Binding-site contacts:
Ligand atom O7 contacts residue ASN244 of chain 1.B at 4.2 Å.
Ligand atom O4 contacts residue ARG246 of chain 1.B at 2.7 Å (salt-bridge).
Ligand atom C8 contacts residue VAL138 of chain 1.B at 3.9 Å (hydrophobic).
Ligand atom O6 contacts residue LYS136 of chain 1.B at 3.4 Å (salt-bridge).
Ligand atom O6 contacts residue ASP95 of chain 1.B at 4.4 Å.
Ligand atom C5 contacts residue ASN310 of chain 1.B at 3.3 Å.
Ligand atom C3 contacts residue ARG246 of chain 1.B at 4.1 Å.
Ligand atom C8 contacts residue SER311 of chain 1.B at 4.3 Å.
Ligand atom C7 contacts residue ASN146 of chain 1.B at 3.7 Å.
Ligand atom C6 contacts residue ASN310 of chain 1.B at 4.2 Å.
Ligand atom C5 contacts residue ASN146 of chain 1.B at 3.6 Å.
Ligand atom O3 contacts residue CYS309 of chain 1.B at 2.9 Å (h-bond).
Ligand atom C8 contacts residue LEU145 of chain 1.B at 3.9 Å (hydrophobic).
Ligand atom O7 contacts residue ASN146 of chain 1.B at 4.1 Å.
Ligand atom O5 contacts residue ASN146 of chain 1.B at 2.3 Å (h-bond).
Ligand atom C7 contacts residue ASN244 of chain 1.B at 4.3 Å.
Ligand atom O5 contacts residue ASN310 of chain 1.B at 4.0 Å.
Ligand atom C1 contacts residue ASN310 of chain 1.B at 4.0 Å.
Ligand atom C1 contacts residue SER311 of chain 1.B at 4.3 Å.
Ligand atom O3 contacts residue ARG246 of chain 1.B at 3.3 Å (salt-bridge).
Ligand atom C4 contacts residue ARG246 of chain 1.B at 3.7 Å.
Ligand atom O3 contacts residue ASP95 of chain 1.B at 4.2 Å.
Ligand atom O5 contacts residue LYS136 of chain 1.B at 4.0 Å.
Ligand atom C2 contacts residue SER311 of chain 1.B at 4.3 Å.
Ligand atom N2 contacts residue ASN146 of chain 1.B at 3.0 Å (h-bond).
Ligand atom C3 contacts residue ASN146 of chain 1.B at 3.8 Å.
Ligand atom C1 contacts residue ASN146 of chain 1.B at 1.4 Å.
Ligand atom C3 contacts residue SER311 of chain 1.B at 4.3 Å.
Ligand atom C3 contacts residue CYS309 of chain 1.B at 4.0 Å (hydrophobic).
Ligand atom C2 contacts residue ASN146 of chain 1.B at 2.5 Å.
Ligand atom C8 contacts residue PHE243 of chain 1.B at 4.4 Å (hydrophobic).
Ligand atom O4 contacts residue ASN310 of chain 1.B at 3.7 Å.
Ligand atom C4 contacts residue ASN310 of chain 1.B at 3.8 Å.
Ligand atom O7 contacts residue PRO96 of chain 1.B at 3.5 Å.
Ligand atom C4 contacts residue ASN146 of chain 1.B at 4.2 Å.
Ligand atom O4 contacts residue CYS309 of chain 1.B at 4.4 Å.
Ligand atom N2 contacts residue SER311 of chain 1.B at 3.6 Å (h-bond).
Ligand atom C3 contacts residue ASN310 of chain 1.B at 3.8 Å.
Ligand atom C8 contacts residue ASN244 of chain 1.B at 3.7 Å.
Ligand atom C4 contacts residue ASP95 of chain 1.B at 4.1 Å.

The small molecule below binds the protein below.
Small molecule (SMILES): CC(=O)N[C@@H]1[C@@H](O)[C@H](O)[C@@H](CO)O[C@H]1O

Sequence of chain 1.B:
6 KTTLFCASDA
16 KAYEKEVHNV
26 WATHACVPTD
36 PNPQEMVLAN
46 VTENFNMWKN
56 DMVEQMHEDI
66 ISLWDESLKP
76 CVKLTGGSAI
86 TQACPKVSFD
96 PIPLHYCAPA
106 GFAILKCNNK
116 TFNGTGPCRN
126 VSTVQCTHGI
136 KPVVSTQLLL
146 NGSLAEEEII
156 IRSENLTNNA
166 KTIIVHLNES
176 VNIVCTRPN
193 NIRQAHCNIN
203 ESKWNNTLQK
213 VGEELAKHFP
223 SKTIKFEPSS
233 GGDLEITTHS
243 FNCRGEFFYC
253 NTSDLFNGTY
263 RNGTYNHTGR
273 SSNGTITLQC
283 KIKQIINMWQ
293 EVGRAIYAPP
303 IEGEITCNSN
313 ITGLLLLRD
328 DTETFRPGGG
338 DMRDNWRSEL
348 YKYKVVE